Sequence of chain 2.C:
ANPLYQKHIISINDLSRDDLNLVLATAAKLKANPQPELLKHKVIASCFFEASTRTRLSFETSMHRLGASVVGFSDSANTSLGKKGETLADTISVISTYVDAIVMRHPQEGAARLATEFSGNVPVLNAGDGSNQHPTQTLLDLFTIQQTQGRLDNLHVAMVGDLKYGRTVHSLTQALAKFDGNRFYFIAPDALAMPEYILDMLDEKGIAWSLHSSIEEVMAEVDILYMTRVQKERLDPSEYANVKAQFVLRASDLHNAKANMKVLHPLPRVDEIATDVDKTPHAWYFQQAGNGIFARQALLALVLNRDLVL

This protein binds this small molecule.
Small molecule (SMILES): O=C(O)C[C@H](NC(=O)CP(=O)(O)O)C(=O)O

Sequence of chain 1.C:
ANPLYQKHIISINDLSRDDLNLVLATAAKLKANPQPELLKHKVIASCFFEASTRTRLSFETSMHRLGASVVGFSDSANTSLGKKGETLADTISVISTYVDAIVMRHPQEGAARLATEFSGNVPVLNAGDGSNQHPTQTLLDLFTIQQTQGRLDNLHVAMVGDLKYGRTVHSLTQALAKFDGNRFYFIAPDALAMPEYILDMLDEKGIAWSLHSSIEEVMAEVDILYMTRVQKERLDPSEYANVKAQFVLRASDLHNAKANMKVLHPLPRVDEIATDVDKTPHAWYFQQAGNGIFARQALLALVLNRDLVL

Binding-site contacts:
Ligand atom C2 contacts residue THR168 of chain 2.C at 3.8 Å.
Ligand atom O4 contacts residue ARG229 of chain 2.C at 3.0 Å (salt-bridge).
Ligand atom C4 contacts residue ARG167 of chain 2.C at 3.6 Å.
Ligand atom C1 contacts residue LEU267 of chain 2.C at 3.7 Å (hydrophobic).
Ligand atom O1 contacts residue THR55 of chain 2.C at 3.0 Å (h-bond).
Ligand atom O2 contacts residue HIS134 of chain 2.C at 3.4 Å.
Ligand atom P contacts residue ARG54 of chain 2.C at 3.8 Å.
Ligand atom C1P contacts residue ARG54 of chain 2.C at 3.4 Å.
Ligand atom O5 contacts residue ARG229 of chain 2.C at 2.9 Å (salt-bridge).
Ligand atom C3 contacts residue THR168 of chain 2.C at 3.6 Å.
Ligand atom P contacts residue SER80 of chain 1.C at 3.8 Å.
Ligand atom O2P contacts residue ARG54 of chain 2.C at 2.9 Å (salt-bridge).
Ligand atom P contacts residue SER52 of chain 2.C at 3.9 Å.
Ligand atom O3P contacts residue THR55 of chain 2.C at 2.7 Å (h-bond).
Ligand atom O2P contacts residue SER80 of chain 1.C at 3.1 Å (h-bond).
Ligand atom N2 contacts residue LEU267 of chain 2.C at 3.0 Å (h-bond).
Ligand atom O3P contacts residue SER52 of chain 2.C at 2.5 Å (h-bond).
Ligand atom O5 contacts residue PRO268 of chain 2.C at 3.4 Å.
Ligand atom O3P contacts residue THR53 of chain 2.C at 3.6 Å.
Ligand atom O1 contacts residue ARG105 of chain 2.C at 3.0 Å (salt-bridge).
Ligand atom O3P contacts residue ARG105 of chain 2.C at 3.8 Å.
Ligand atom O1P contacts residue SER80 of chain 1.C at 3.0 Å (h-bond).
Ligand atom C1 contacts residue THR55 of chain 2.C at 3.9 Å.
Ligand atom P contacts residue THR55 of chain 2.C at 3.8 Å.
Ligand atom O3 contacts residue LYS84 of chain 1.C at 2.9 Å (salt-bridge).
Ligand atom O5 contacts residue LEU267 of chain 2.C at 3.4 Å (h-bond).
Ligand atom O1 contacts residue HIS134 of chain 2.C at 2.8 Å (h-bond).
Ligand atom O2 contacts residue ARG167 of chain 2.C at 2.7 Å (salt-bridge).
Ligand atom O2P contacts residue THR53 of chain 2.C at 3.1 Å (h-bond).
Ligand atom O1P contacts residue LYS84 of chain 1.C at 2.8 Å (salt-bridge).
Ligand atom C5 contacts residue ARG229 of chain 2.C at 3.5 Å.
Ligand atom O3 contacts residue ARG105 of chain 2.C at 3.4 Å (salt-bridge).
Ligand atom O1P contacts residue ARG105 of chain 2.C at 3.4 Å (salt-bridge).
Ligand atom C3 contacts residue LEU267 of chain 2.C at 3.7 Å (hydrophobic).
Ligand atom O3 contacts residue ARG167 of chain 2.C at 3.1 Å (salt-bridge).
Ligand atom O4 contacts residue LYS84 of chain 1.C at 3.0 Å (salt-bridge).
Ligand atom O3P contacts residue ARG54 of chain 2.C at 3.3 Å (salt-bridge).
Ligand atom O1 contacts residue GLN137 of chain 2.C at 3.8 Å.
Ligand atom C5 contacts residue LEU267 of chain 2.C at 3.8 Å (hydrophobic).
Ligand atom C1P contacts residue LEU267 of chain 2.C at 3.4 Å (hydrophobic).